Binding-site contacts:
Ligand atom C7 contacts residue GLY105 of chain 1.A at 3.8 Å.
Ligand atom C8 contacts residue ASN128 of chain 1.A at 4.1 Å.
Ligand atom O4 contacts residue ALA86 of chain 1.A at 4.0 Å.
Ligand atom C6 contacts residue HIS84 of chain 1.A at 4.1 Å.
Ligand atom O6 contacts residue ALA220 of chain 1.A at 3.7 Å.
Ligand atom O7 contacts residue GLY104 of chain 1.A at 3.4 Å.
Ligand atom O4 contacts residue GLY211 of chain 1.A at 3.3 Å.
Ligand atom O3 contacts residue ASN128 of chain 1.A at 3.1 Å (h-bond).
Ligand atom C6 contacts residue ASP212 of chain 1.A at 4.1 Å.
Ligand atom C8 contacts residue TYR106 of chain 1.A at 4.0 Å (hydrophobic).
Ligand atom C1 contacts residue SER214 of chain 1.A at 3.7 Å.
Ligand atom O3 contacts residue GLY104 of chain 1.A at 3.7 Å.
Ligand atom O4 contacts residue ASP212 of chain 1.A at 3.0 Å (salt-bridge).
Ligand atom O6 contacts residue HIS84 of chain 1.A at 3.6 Å (h-bond).
Ligand atom O3 contacts residue ASP87 of chain 1.A at 2.6 Å (salt-bridge).
Ligand atom C6 contacts residue GLY211 of chain 1.A at 4.0 Å.
Ligand atom CM contacts residue GLY215 of chain 1.A at 3.7 Å.
Ligand atom C3 contacts residue ASP87 of chain 1.A at 3.6 Å.
Ligand atom N2 contacts residue ASN128 of chain 1.A at 3.6 Å.
Ligand atom O7 contacts residue GLY103 of chain 1.A at 4.1 Å.
Ligand atom C6 contacts residue PHE126 of chain 1.A at 4.2 Å (hydrophobic).
Ligand atom O7 contacts residue GLY105 of chain 1.A at 3.3 Å (h-bond).
Ligand atom C5 contacts residue PHE126 of chain 1.A at 3.7 Å (hydrophobic).
Ligand atom O6 contacts residue GLN217 of chain 1.A at 4.2 Å.
Ligand atom O4 contacts residue ASP87 of chain 1.A at 2.7 Å (salt-bridge).
Ligand atom O4 contacts residue GLY104 of chain 1.A at 4.0 Å.
Ligand atom O7 contacts residue ASP212 of chain 1.A at 4.0 Å.
Ligand atom C1 contacts residue ASP212 of chain 1.A at 4.2 Å.
Ligand atom O6 contacts residue GLY215 of chain 1.A at 3.4 Å.
Ligand atom O3 contacts residue GLY105 of chain 1.A at 3.0 Å (h-bond).
Ligand atom O3 contacts residue PHE126 of chain 1.A at 3.6 Å.
Ligand atom C4 contacts residue ASP87 of chain 1.A at 3.5 Å.
Ligand atom O5 contacts residue ASP212 of chain 1.A at 3.7 Å.
Ligand atom C2 contacts residue ASP212 of chain 1.A at 4.0 Å.
Ligand atom C6 contacts residue ALA220 of chain 1.A at 3.6 Å (hydrophobic).
Ligand atom O5 contacts residue GLY215 of chain 1.A at 3.5 Å.
Ligand atom C3 contacts residue ASN128 of chain 1.A at 3.6 Å.
Ligand atom C7 contacts residue ASN128 of chain 1.A at 4.0 Å.
Ligand atom C3 contacts residue PHE126 of chain 1.A at 3.4 Å (hydrophobic).
Ligand atom C4 contacts residue PHE126 of chain 1.A at 3.7 Å (hydrophobic).

The small molecule below binds the protein below.
Small molecule (SMILES): CO[C@H]1O[C@H](CO)[C@H](O)[C@H](O)[C@H]1NC(C)=O

Sequence of chain 1.A:
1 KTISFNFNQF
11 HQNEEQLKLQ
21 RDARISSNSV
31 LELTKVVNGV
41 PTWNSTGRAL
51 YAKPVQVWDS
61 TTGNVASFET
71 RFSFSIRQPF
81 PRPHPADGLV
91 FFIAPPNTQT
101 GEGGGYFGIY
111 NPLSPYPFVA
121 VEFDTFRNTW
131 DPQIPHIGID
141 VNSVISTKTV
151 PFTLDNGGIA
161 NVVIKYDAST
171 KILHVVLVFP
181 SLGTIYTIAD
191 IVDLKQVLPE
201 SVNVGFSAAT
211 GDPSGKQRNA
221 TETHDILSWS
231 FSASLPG